Binding-site contacts:
Ligand atom C6 contacts residue LEU64 of chain 1.A at 3.8 Å (hydrophobic).
Ligand atom F13 contacts residue PHE128 of chain 1.A at 3.9 Å.
Ligand atom C18 contacts residue LEU64 of chain 1.A at 3.7 Å (hydrophobic).
Ligand atom F15 contacts residue LEU124 of chain 1.A at 3.3 Å.
Ligand atom C20 contacts residue PRO44 of chain 1.A at 4.0 Å (hydrophobic).
Ligand atom C8 contacts residue ASP72 of chain 1.A at 3.7 Å.
Ligand atom O5 contacts residue CYS65 of chain 1.A at 3.8 Å.
Ligand atom C8 contacts residue MET61 of chain 1.A at 4.0 Å (hydrophobic).
Ligand atom C11 contacts residue PRO68 of chain 1.A at 3.6 Å (hydrophobic).
Ligand atom C18 contacts residue ASP62 of chain 1.A at 3.2 Å.
Ligand atom C3 contacts residue ASP72 of chain 1.A at 3.6 Å.
Ligand atom C19 contacts residue PRO45 of chain 1.A at 4.0 Å (hydrophobic).
Ligand atom C7 contacts residue ASP72 of chain 1.A at 3.5 Å.
Ligand atom F15 contacts residue PRO68 of chain 1.A at 4.0 Å.
Ligand atom C7 contacts residue LEU64 of chain 1.A at 3.9 Å (hydrophobic).
Ligand atom F13 contacts residue LEU64 of chain 1.A at 3.6 Å.
Ligand atom C9 contacts residue LEU64 of chain 1.A at 3.9 Å (hydrophobic).
Ligand atom F14 contacts residue PHE76 of chain 1.A at 3.1 Å.
Ligand atom C19 contacts residue LEU43 of chain 1.A at 3.9 Å (hydrophobic).
Ligand atom C11 contacts residue LEU64 of chain 1.A at 3.6 Å (hydrophobic).
Ligand atom C20 contacts residue PRO45 of chain 1.A at 3.7 Å (hydrophobic).
Ligand atom C12 contacts residue LEU124 of chain 1.A at 4.0 Å (hydrophobic).
Ligand atom C10 contacts residue PRO68 of chain 1.A at 3.5 Å (hydrophobic).
Ligand atom C1 contacts residue CYS65 of chain 1.A at 3.9 Å (hydrophobic).
Ligand atom C17 contacts residue ASP62 of chain 1.A at 3.9 Å.
Ligand atom C17 contacts residue LEU64 of chain 1.A at 3.6 Å (hydrophobic).
Ligand atom F15 contacts residue ILE113 of chain 1.A at 3.9 Å.
Ligand atom F14 contacts residue VAL73 of chain 1.A at 3.6 Å.
Ligand atom F14 contacts residue LEU124 of chain 1.A at 3.6 Å.
Ligand atom C20 contacts residue MET61 of chain 1.A at 3.9 Å (hydrophobic).
Ligand atom F13 contacts residue PHE76 of chain 1.A at 3.4 Å.
Ligand atom C21 contacts residue PRO45 of chain 1.A at 4.0 Å (hydrophobic).
Ligand atom C12 contacts residue PHE76 of chain 1.A at 4.1 Å (hydrophobic).
Ligand atom F14 contacts residue ASP72 of chain 1.A at 3.5 Å.
Ligand atom C10 contacts residue LEU64 of chain 1.A at 3.7 Å (hydrophobic).
Ligand atom C21 contacts residue ASP72 of chain 1.A at 4.0 Å.
Ligand atom C11 contacts residue CYS65 of chain 1.A at 3.6 Å (hydrophobic).
Ligand atom C2 contacts residue ASP72 of chain 1.A at 4.0 Å.
Ligand atom C9 contacts residue PRO68 of chain 1.A at 4.0 Å (hydrophobic).
Ligand atom C19 contacts residue MET61 of chain 1.A at 3.9 Å (hydrophobic).

Sequence of chain 1.A:
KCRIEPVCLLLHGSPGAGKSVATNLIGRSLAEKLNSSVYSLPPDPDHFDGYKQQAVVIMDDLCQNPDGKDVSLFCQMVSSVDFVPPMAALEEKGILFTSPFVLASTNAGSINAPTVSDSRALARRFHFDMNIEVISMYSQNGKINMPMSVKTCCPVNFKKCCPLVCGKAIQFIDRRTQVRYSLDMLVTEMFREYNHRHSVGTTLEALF

A small-molecule ligand and the protein it binds are described below.
Small molecule (SMILES): CNCC[C@H](Oc1ccc(C(F)(F)F)cc1)c1ccccc1